Sequence of chain 2.A:
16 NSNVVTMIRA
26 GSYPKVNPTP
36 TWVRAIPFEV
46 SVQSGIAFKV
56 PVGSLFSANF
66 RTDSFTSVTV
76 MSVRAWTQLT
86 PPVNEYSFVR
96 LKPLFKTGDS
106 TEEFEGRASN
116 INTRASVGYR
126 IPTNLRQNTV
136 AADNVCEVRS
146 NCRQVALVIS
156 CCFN

Binding-site contacts:
Ligand atom OP1 contacts residue ARG125 of chain 2.A at 2.8 Å (salt-bridge).
Ligand atom OP3 contacts residue SER77 of chain 2.A at 4.1 Å.
Ligand atom O4 contacts residue ASN16 of chain 2.O at 4.4 Å.
Ligand atom O4 contacts residue SER17 of chain 2.O at 3.2 Å.
Ligand atom C5' contacts residue ARG125 of chain 2.A at 4.4 Å.
Ligand atom N3 contacts residue SER17 of chain 2.O at 4.4 Å.
Ligand atom P contacts residue ARG131 of chain 2.A at 3.5 Å.
Ligand atom C2 contacts residue ASN16 of chain 2.O at 3.8 Å.
Ligand atom N1 contacts residue ARG125 of chain 2.A at 4.0 Å.
Ligand atom OP2 contacts residue ILE23 of chain 2.O at 4.4 Å.
Ligand atom O4 contacts residue ARG125 of chain 2.A at 3.7 Å.
Ligand atom C3' contacts residue ARG125 of chain 2.A at 3.5 Å.
Ligand atom N3 contacts residue ASN16 of chain 2.O at 3.4 Å (h-bond).
Ligand atom O3' contacts residue ARG125 of chain 2.A at 4.1 Å.
Ligand atom C4 contacts residue ASN16 of chain 2.O at 4.3 Å.
Ligand atom OP1 contacts residue ILE23 of chain 2.O at 3.7 Å.
Ligand atom C5' contacts residue ARG131 of chain 2.A at 3.5 Å.
Ligand atom C4 contacts residue ARG125 of chain 2.A at 3.4 Å.
Ligand atom OP3 contacts residue ARG125 of chain 2.A at 3.1 Å.
Ligand atom O4 contacts residue THR21 of chain 2.O at 4.3 Å.
Ligand atom O2 contacts residue ARG125 of chain 2.A at 4.3 Å.
Ligand atom C5 contacts residue THR21 of chain 2.O at 4.5 Å.
Ligand atom C4 contacts residue SER17 of chain 2.O at 4.1 Å.
Ligand atom C5 contacts residue ARG125 of chain 2.A at 3.6 Å.
Ligand atom OP2 contacts residue ARG131 of chain 2.A at 3.7 Å.
Ligand atom O2 contacts residue ASN16 of chain 2.O at 3.6 Å (h-bond).
Ligand atom OP2 contacts residue SER77 of chain 2.A at 3.9 Å.
Ligand atom OP1 contacts residue ARG131 of chain 2.A at 3.1 Å (salt-bridge).
Ligand atom N3 contacts residue ARG125 of chain 2.A at 3.6 Å.
Ligand atom C4' contacts residue ARG125 of chain 2.A at 4.5 Å.
Ligand atom O5' contacts residue ARG131 of chain 2.A at 2.8 Å (salt-bridge).
Ligand atom C6 contacts residue ARG125 of chain 2.A at 3.8 Å.
Ligand atom C5' contacts residue MET76 of chain 2.A at 4.1 Å (hydrophobic).
Ligand atom P contacts residue ARG125 of chain 2.A at 3.8 Å.
Ligand atom P contacts residue ILE23 of chain 2.O at 4.2 Å.
Ligand atom C2 contacts residue ARG125 of chain 2.A at 4.0 Å.
Ligand atom C2' contacts residue ARG125 of chain 2.A at 4.0 Å.
Ligand atom OP3 contacts residue ILE23 of chain 2.O at 3.8 Å.
Ligand atom O5' contacts residue ARG125 of chain 2.A at 3.3 Å (salt-bridge).

A protein and the small-molecule ligand that binds it are described below.
Small molecule (SMILES): CO[P](=O)(O)O[C@H]1[C@@H](O)[C@H](n2ccc(=O)[nH]c2=O)O[C@@H]1COP(=O)(O)O

Sequence of chain 2.O:
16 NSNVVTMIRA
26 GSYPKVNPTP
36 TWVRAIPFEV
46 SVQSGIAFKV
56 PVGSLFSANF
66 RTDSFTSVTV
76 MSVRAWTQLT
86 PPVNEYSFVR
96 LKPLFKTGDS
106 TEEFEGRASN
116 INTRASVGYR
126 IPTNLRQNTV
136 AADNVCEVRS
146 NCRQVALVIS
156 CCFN